Binding-site contacts:
Ligand atom O7 contacts residue ASN12 of chain 36.J at 3.7 Å.
Ligand atom O5 contacts residue ASN12 of chain 36.J at 2.7 Å (h-bond).
Ligand atom C5 contacts residue ASN12 of chain 36.J at 4.1 Å.
Ligand atom N2 contacts residue ASN12 of chain 36.J at 3.8 Å.
Ligand atom C1 contacts residue ASN12 of chain 36.J at 2.1 Å.
Ligand atom C2 contacts residue ASN12 of chain 36.J at 3.2 Å.
Ligand atom C7 contacts residue ASN12 of chain 36.J at 3.9 Å.

A protein and the small-molecule ligand that binds it are described below.
Small molecule (SMILES): CC(=O)N[C@H]1[C@H](O[C@H]2[C@H](O)[C@@H](NC(C)=O)CO[C@@H]2CO)O[C@H](CO)[C@@H](O)[C@@H]1O

Sequence of chain 36.J:
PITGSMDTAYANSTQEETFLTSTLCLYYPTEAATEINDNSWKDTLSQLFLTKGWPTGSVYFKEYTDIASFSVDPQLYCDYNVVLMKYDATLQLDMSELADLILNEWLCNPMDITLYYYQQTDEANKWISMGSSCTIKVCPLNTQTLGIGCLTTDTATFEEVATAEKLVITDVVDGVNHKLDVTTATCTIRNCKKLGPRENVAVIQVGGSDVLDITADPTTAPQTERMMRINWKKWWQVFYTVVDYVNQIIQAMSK